Sequence of chain 1.A:
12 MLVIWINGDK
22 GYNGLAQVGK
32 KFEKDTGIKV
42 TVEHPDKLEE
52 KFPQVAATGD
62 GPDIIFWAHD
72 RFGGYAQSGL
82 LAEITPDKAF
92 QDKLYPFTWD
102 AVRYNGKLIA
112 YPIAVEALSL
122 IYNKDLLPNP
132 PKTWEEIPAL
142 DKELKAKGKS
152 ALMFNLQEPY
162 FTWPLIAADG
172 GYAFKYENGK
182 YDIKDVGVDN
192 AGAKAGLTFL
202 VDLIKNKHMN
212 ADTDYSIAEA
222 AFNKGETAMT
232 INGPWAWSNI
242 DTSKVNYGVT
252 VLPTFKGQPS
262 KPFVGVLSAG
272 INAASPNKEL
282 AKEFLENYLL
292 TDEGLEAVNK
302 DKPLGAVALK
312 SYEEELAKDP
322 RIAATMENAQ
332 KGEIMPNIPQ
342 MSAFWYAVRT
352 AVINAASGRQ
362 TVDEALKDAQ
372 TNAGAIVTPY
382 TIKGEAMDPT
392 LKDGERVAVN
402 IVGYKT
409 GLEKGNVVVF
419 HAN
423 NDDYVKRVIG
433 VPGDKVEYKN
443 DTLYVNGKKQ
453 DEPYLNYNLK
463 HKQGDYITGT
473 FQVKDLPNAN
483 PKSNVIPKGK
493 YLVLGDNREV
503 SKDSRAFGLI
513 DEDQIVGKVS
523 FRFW

A small-molecule ligand and the protein it binds are described below.
Small molecule (SMILES): OC[C@H]1O[C@H](O[C@H]2[C@H](O)[C@@H](O)[C@@H](O)O[C@@H]2CO)[C@H](O)[C@@H](O)[C@@H]1O

Binding-site contacts:
Ligand atom C2 contacts residue TRP236 of chain 1.A at 3.9 Å (hydrophobic).
Ligand atom O2 contacts residue ALA69 of chain 1.A at 3.3 Å.
Ligand atom O3 contacts residue ALA69 of chain 1.A at 3.3 Å.
Ligand atom C4 contacts residue TRP346 of chain 1.A at 3.7 Å (hydrophobic).
Ligand atom C6 contacts residue GLU159 of chain 1.A at 3.4 Å.
Ligand atom C4 contacts residue ARG72 of chain 1.A at 3.8 Å.
Ligand atom O5 contacts residue TYR161 of chain 1.A at 3.4 Å.
Ligand atom O2 contacts residue LYS21 of chain 1.A at 2.8 Å (salt-bridge).
Ligand atom O3 contacts residue GLU117 of chain 1.A at 3.8 Å.
Ligand atom O6 contacts residue TYR161 of chain 1.A at 3.1 Å (h-bond).
Ligand atom O2 contacts residue TRP68 of chain 1.A at 3.4 Å (h-bond).
Ligand atom O4 contacts residue ARG72 of chain 1.A at 2.8 Å (salt-bridge).
Ligand atom O1 contacts residue ASP20 of chain 1.A at 2.7 Å (salt-bridge).
Ligand atom O6 contacts residue GLU159 of chain 1.A at 2.6 Å (salt-bridge).
Ligand atom C2 contacts residue GLU117 of chain 1.A at 3.5 Å.
Ligand atom C6 contacts residue TRP346 of chain 1.A at 3.5 Å (hydrophobic).
Ligand atom C3 contacts residue TRP68 of chain 1.A at 3.5 Å (hydrophobic).
Ligand atom O2 contacts residue GLU117 of chain 1.A at 2.7 Å (salt-bridge).
Ligand atom O3 contacts residue TRP68 of chain 1.A at 3.1 Å (h-bond).
Ligand atom O6 contacts residue PHE162 of chain 1.A at 3.8 Å.
Ligand atom C2 contacts residue ASP71 of chain 1.A at 3.4 Å.
Ligand atom O3 contacts residue ASP71 of chain 1.A at 2.6 Å (salt-bridge).
Ligand atom C4 contacts residue TYR161 of chain 1.A at 3.9 Å (hydrophobic).
Ligand atom O4 contacts residue TRP346 of chain 1.A at 4.0 Å.
Ligand atom C1 contacts residue LYS21 of chain 1.A at 3.8 Å.
Ligand atom O3 contacts residue ARG72 of chain 1.A at 2.8 Å (salt-bridge).
Ligand atom C1 contacts residue TYR161 of chain 1.A at 3.8 Å (hydrophobic).
Ligand atom O6 contacts residue PRO160 of chain 1.A at 3.5 Å.
Ligand atom C1 contacts residue TRP236 of chain 1.A at 3.8 Å (hydrophobic).
Ligand atom O2 contacts residue ASP71 of chain 1.A at 2.6 Å (salt-bridge).
Ligand atom O3 contacts residue TRP346 of chain 1.A at 3.8 Å.
Ligand atom O3 contacts residue MET336 of chain 1.A at 4.0 Å.
Ligand atom C6 contacts residue TYR161 of chain 1.A at 3.7 Å (hydrophobic).
Ligand atom C1 contacts residue ASP20 of chain 1.A at 3.5 Å.
Ligand atom O1 contacts residue ASN18 of chain 1.A at 3.7 Å.
Ligand atom C2 contacts residue LYS21 of chain 1.A at 3.9 Å.
Ligand atom C1 contacts residue MET336 of chain 1.A at 3.9 Å (hydrophobic).
Ligand atom O2 contacts residue MET336 of chain 1.A at 3.8 Å.
Ligand atom O1 contacts residue LYS21 of chain 1.A at 3.0 Å (salt-bridge).
Ligand atom C3 contacts residue ASP71 of chain 1.A at 3.5 Å.